Sequence of chain 3.E:
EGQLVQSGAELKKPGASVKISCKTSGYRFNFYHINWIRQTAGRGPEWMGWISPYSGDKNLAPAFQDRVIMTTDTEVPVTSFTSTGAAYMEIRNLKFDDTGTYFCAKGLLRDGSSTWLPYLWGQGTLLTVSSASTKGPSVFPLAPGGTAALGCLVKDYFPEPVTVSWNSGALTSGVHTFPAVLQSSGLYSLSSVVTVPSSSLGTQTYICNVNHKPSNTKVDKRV

Binding-site contacts:
Ligand atom O3 contacts residue ASP57 of chain 3.E at 3.7 Å.
Ligand atom N2 contacts residue ASN58 of chain 3.A at 3.0 Å (h-bond).
Ligand atom C3 contacts residue HIS95 of chain 3.F at 3.7 Å.
Ligand atom O6 contacts residue ARG110 of chain 3.E at 2.9 Å (salt-bridge).
Ligand atom C5 contacts residue ARG110 of chain 3.E at 3.5 Å.
Ligand atom C8 contacts residue SER17 of chain 3.B at 3.4 Å.
Ligand atom C8 contacts residue ARG110 of chain 3.E at 3.4 Å.
Ligand atom C7 contacts residue ASN58 of chain 3.A at 3.0 Å.
Ligand atom C6 contacts residue ASN30 of chain 3.E at 3.5 Å.
Ligand atom C2 contacts residue HIS95 of chain 3.F at 3.6 Å.
Ligand atom O6 contacts residue LYS58 of chain 3.E at 3.5 Å (salt-bridge).
Ligand atom O7 contacts residue SER17 of chain 3.B at 2.5 Å (h-bond).
Ligand atom C5 contacts residue TYR54 of chain 3.E at 3.6 Å (hydrophobic).
Ligand atom O4 contacts residue ASP57 of chain 3.E at 3.4 Å.
Ligand atom C8 contacts residue GLU57 of chain 3.A at 3.7 Å.
Ligand atom C6 contacts residue PHE31 of chain 3.E at 3.7 Å (hydrophobic).
Ligand atom C6 contacts residue ASP111 of chain 3.E at 3.6 Å.
Ligand atom O5 contacts residue ASN58 of chain 3.A at 2.3 Å (h-bond).
Ligand atom C1 contacts residue ASP57 of chain 3.E at 3.0 Å.
Ligand atom O3 contacts residue HIS95 of chain 3.F at 3.3 Å.
Ligand atom C2 contacts residue ASN58 of chain 3.A at 2.5 Å.
Ligand atom O6 contacts residue ASP111 of chain 3.E at 2.8 Å (salt-bridge).
Ligand atom C2 contacts residue ASP57 of chain 3.E at 3.2 Å.
Ligand atom O4 contacts residue GLY112 of chain 3.E at 3.4 Å (h-bond).
Ligand atom O2 contacts residue THR115 of chain 3.E at 3.6 Å.
Ligand atom C5 contacts residue ASN58 of chain 3.A at 3.6 Å.
Ligand atom O5 contacts residue ARG110 of chain 3.E at 2.9 Å (salt-bridge).
Ligand atom O2 contacts residue ASP57 of chain 3.E at 3.1 Å (salt-bridge).
Ligand atom C1 contacts residue ARG110 of chain 3.E at 3.5 Å.
Ligand atom N2 contacts residue SER52 of chain 3.E at 3.5 Å (h-bond).
Ligand atom C1 contacts residue ASN58 of chain 3.A at 1.4 Å.
Ligand atom O7 contacts residue ASN58 of chain 3.A at 2.7 Å (h-bond).
Ligand atom O6 contacts residue PHE31 of chain 3.E at 3.2 Å.
Ligand atom O4 contacts residue TYR54 of chain 3.E at 3.6 Å.
Ligand atom O7 contacts residue SER52 of chain 3.E at 3.2 Å (h-bond).
Ligand atom C7 contacts residue HIS33 of chain 3.E at 3.6 Å.
Ligand atom C7 contacts residue SER17 of chain 3.B at 3.1 Å.
Ligand atom O7 contacts residue GLY16 of chain 3.B at 3.7 Å.
Ligand atom O3 contacts residue HIS33 of chain 3.E at 2.9 Å (h-bond).
Ligand atom C8 contacts residue PHE31 of chain 3.E at 3.5 Å (hydrophobic).

Sequence of chain 3.F:
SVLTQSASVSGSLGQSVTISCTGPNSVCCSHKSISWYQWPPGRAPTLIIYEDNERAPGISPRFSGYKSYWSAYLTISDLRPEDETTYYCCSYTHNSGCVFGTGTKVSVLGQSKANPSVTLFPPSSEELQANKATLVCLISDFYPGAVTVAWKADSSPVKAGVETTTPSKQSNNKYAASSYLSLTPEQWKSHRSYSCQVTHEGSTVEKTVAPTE

Sequence of chain 3.A:
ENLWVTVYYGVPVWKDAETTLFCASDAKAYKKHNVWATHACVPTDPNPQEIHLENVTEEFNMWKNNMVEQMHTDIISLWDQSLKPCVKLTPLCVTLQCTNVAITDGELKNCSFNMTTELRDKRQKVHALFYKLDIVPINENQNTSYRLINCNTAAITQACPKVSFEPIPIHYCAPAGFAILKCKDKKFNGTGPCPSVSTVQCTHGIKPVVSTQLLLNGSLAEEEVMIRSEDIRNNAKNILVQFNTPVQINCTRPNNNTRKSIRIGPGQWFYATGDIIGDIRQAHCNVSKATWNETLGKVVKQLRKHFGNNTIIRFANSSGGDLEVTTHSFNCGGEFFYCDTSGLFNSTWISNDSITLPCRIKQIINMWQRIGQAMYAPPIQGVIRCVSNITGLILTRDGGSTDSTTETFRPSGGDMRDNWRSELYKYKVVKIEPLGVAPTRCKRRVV

Sequence of chain 3.B:
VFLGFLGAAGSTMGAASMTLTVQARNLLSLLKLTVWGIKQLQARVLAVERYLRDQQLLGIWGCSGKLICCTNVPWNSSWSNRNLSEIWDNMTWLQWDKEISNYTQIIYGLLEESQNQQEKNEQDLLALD

This protein binds this small molecule.
Small molecule (SMILES): CC(=O)N[C@H]1[C@H](O[C@H]2[C@H](O)[C@@H](NC(C)=O)CO[C@@H]2CO)O[C@H](CO)[C@@H](O[C@@H]2O[C@H](CO[C@H]3O[C@H](CO[C@H]4O[C@H](CO)[C@@H](O)[C@H](O)[C@@H]4O)[C@@H](O)[C@H](O[C@H]4O[C@H](CO)[C@@H](O)[C@H](O)[C@@H]4O)[C@@H]3O)[C@@H](O)[C@H](O[C@H]3O[C@H](CO)[C@@H](O)[C@H](O)[C@@H]3O)[C@@H]2O)[C@@H]1O